Binding-site contacts:
Ligand atom C8 contacts residue ASN349 of chain 2.B at 3.7 Å.
Ligand atom O5 contacts residue SER346 of chain 2.B at 3.6 Å.
Ligand atom C8 contacts residue PRO343 of chain 2.B at 4.3 Å (hydrophobic).
Ligand atom C3 contacts residue ASN349 of chain 2.B at 3.5 Å.
Ligand atom C5 contacts residue SER346 of chain 2.B at 4.1 Å.
Ligand atom C1 contacts residue SER346 of chain 2.B at 4.1 Å.
Ligand atom C6 contacts residue SER346 of chain 2.B at 3.5 Å.
Ligand atom C6 contacts residue ASN349 of chain 2.B at 4.0 Å.
Ligand atom N2 contacts residue ASN349 of chain 2.B at 2.7 Å (h-bond).
Ligand atom O5 contacts residue ASN349 of chain 2.B at 2.1 Å (h-bond).
Ligand atom C6 contacts residue ASP348 of chain 2.B at 3.8 Å.
Ligand atom C7 contacts residue GLY344 of chain 2.B at 3.5 Å.
Ligand atom C7 contacts residue ASN349 of chain 2.B at 3.6 Å.
Ligand atom C1 contacts residue ASN349 of chain 2.B at 1.1 Å.
Ligand atom C1 contacts residue GLY344 of chain 2.B at 4.2 Å.
Ligand atom O7 contacts residue GLY344 of chain 2.B at 3.1 Å (h-bond).
Ligand atom C5 contacts residue GLY344 of chain 2.B at 4.1 Å.
Ligand atom C3 contacts residue GLY344 of chain 2.B at 4.0 Å.
Ligand atom N2 contacts residue GLY344 of chain 2.B at 4.4 Å.
Ligand atom O5 contacts residue SER346 of chain 2.B at 3.5 Å.
Ligand atom C4 contacts residue GLY344 of chain 2.B at 4.4 Å.
Ligand atom O7 contacts residue PRO343 of chain 2.B at 3.6 Å.
Ligand atom C7 contacts residue PRO343 of chain 2.B at 4.3 Å (hydrophobic).
Ligand atom C8 contacts residue ALA342 of chain 2.B at 4.0 Å (hydrophobic).
Ligand atom C2 contacts residue ASN349 of chain 2.B at 2.2 Å.
Ligand atom C8 contacts residue GLY344 of chain 2.B at 3.6 Å.
Ligand atom C6 contacts residue SER346 of chain 2.B at 3.7 Å.
Ligand atom C8 contacts residue PHE345 of chain 2.B at 3.8 Å (hydrophobic).
Ligand atom C5 contacts residue PHE345 of chain 2.B at 4.2 Å (hydrophobic).
Ligand atom C4 contacts residue ASN349 of chain 2.B at 3.9 Å.
Ligand atom C5 contacts residue ASN349 of chain 2.B at 4.3 Å.
Ligand atom O4 contacts residue GLY344 of chain 2.B at 3.8 Å.
Ligand atom C6 contacts residue PHE345 of chain 2.B at 4.0 Å (hydrophobic).
Ligand atom C5 contacts residue SER346 of chain 2.B at 3.8 Å.
Ligand atom C5 contacts residue ASN349 of chain 2.B at 3.3 Å.

This protein binds this small molecule.
Small molecule (SMILES): CC(=O)N[C@H]1[C@H](O[C@H]2[C@H](O)[C@@H](NC(C)=O)CO[C@@H]2CO[C@@H]2O[C@@H](C)[C@@H](O)[C@@H](O)[C@@H]2O)O[C@H](CO)[C@@H](O)[C@@H]1O

Sequence of chain 2.B:
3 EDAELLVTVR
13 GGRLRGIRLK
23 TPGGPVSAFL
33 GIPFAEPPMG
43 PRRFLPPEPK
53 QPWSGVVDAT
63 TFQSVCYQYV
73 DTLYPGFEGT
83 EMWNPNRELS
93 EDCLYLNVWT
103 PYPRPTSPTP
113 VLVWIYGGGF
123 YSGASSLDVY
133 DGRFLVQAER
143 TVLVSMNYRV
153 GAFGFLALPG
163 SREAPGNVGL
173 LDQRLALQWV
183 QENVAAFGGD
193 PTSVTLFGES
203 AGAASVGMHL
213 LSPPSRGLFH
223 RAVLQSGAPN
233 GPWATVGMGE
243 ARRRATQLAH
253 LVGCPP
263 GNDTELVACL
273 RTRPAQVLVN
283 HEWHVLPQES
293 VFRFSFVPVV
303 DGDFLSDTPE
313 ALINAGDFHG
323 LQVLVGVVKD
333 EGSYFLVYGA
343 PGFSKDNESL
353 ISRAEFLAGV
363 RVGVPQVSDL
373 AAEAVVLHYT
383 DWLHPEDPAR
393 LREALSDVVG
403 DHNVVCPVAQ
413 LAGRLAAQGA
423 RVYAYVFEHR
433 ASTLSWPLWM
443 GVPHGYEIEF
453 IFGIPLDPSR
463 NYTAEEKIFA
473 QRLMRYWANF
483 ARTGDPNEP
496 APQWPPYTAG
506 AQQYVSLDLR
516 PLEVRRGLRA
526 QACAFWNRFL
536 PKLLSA